This protein binds this small molecule.
Small molecule (SMILES): Cc1cccc(-c2nc(C(=O)O)c(-c3cccc(Cl)c3)n2-c2cc(Cl)ccc2C)c1

Sequence of chain 1.C:
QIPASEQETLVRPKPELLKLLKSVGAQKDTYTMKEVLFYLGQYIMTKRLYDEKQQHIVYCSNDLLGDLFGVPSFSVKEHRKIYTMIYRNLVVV

Binding-site contacts:
Ligand atom C24 contacts residue HIS81 of chain 1.C at 3.3 Å.
Ligand atom C39 contacts residue MET47 of chain 1.C at 3.6 Å (hydrophobic).
Ligand atom C26 contacts residue HIS81 of chain 1.C at 3.3 Å.
Ligand atom C31 contacts residue LYS79 of chain 1.C at 3.7 Å.
Ligand atom C19 contacts residue VAL78 of chain 1.C at 3.8 Å (hydrophobic).
Ligand atom CL2 contacts residue LEU39 of chain 1.C at 3.8 Å.
Ligand atom CL2 contacts residue TYR85 of chain 1.C at 4.0 Å.
Ligand atom O32 contacts residue LYS79 of chain 1.C at 2.8 Å (salt-bridge).
Ligand atom C9 contacts residue LEU39 of chain 1.C at 3.8 Å (hydrophobic).
Ligand atom CL2 contacts residue HIS81 of chain 1.C at 3.8 Å.
Ligand atom C2 contacts residue ILE46 of chain 1.C at 3.8 Å (hydrophobic).
Ligand atom C18 contacts residue VAL78 of chain 1.C at 3.9 Å (hydrophobic).
Ligand atom O33 contacts residue VAL78 of chain 1.C at 3.9 Å.
Ligand atom C28 contacts residue HIS81 of chain 1.C at 3.7 Å.
Ligand atom C41 contacts residue GLY43 of chain 1.C at 3.4 Å.
Ligand atom C16 contacts residue VAL78 of chain 1.C at 3.8 Å (hydrophobic).
Ligand atom C45 contacts residue TYR52 of chain 1.C at 3.8 Å (hydrophobic).
Ligand atom C20 contacts residue VAL78 of chain 1.C at 3.9 Å (hydrophobic).
Ligand atom C7 contacts residue LEU39 of chain 1.C at 2.9 Å (hydrophobic).
Ligand atom N17 contacts residue VAL78 of chain 1.C at 3.6 Å.
Ligand atom C9 contacts residue LEU42 of chain 1.C at 3.9 Å (hydrophobic).
Ligand atom C39 contacts residue ILE46 of chain 1.C at 3.6 Å (hydrophobic).
Ligand atom C11 contacts residue LEU39 of chain 1.C at 3.8 Å (hydrophobic).
Ligand atom C36 contacts residue VAL78 of chain 1.C at 3.5 Å (hydrophobic).
Ligand atom CL1 contacts residue PHE76 of chain 1.C at 3.4 Å.
Ligand atom CL1 contacts residue ILE46 of chain 1.C at 3.4 Å.
Ligand atom C9 contacts residue GLY43 of chain 1.C at 3.9 Å.
Ligand atom CL2 contacts residue ILE84 of chain 1.C at 3.2 Å.
Ligand atom C6 contacts residue LEU39 of chain 1.C at 3.9 Å (hydrophobic).
Ligand atom O33 contacts residue HIS81 of chain 1.C at 2.9 Å (h-bond).
Ligand atom C7 contacts residue GLY43 of chain 1.C at 3.6 Å.
Ligand atom C21 contacts residue VAL78 of chain 1.C at 3.6 Å (hydrophobic).
Ligand atom C21 contacts residue HIS81 of chain 1.C at 3.7 Å.
Ligand atom C41 contacts residue MET47 of chain 1.C at 3.8 Å (hydrophobic).
Ligand atom C23 contacts residue HIS81 of chain 1.C at 3.7 Å.
Ligand atom O33 contacts residue LYS79 of chain 1.C at 4.0 Å.
Ligand atom C43 contacts residue GLY43 of chain 1.C at 4.0 Å.
Ligand atom C45 contacts residue GLN57 of chain 1.C at 3.0 Å.
Ligand atom C20 contacts residue HIS81 of chain 1.C at 3.7 Å.
Ligand atom C35 contacts residue VAL78 of chain 1.C at 4.0 Å (hydrophobic).